Sequence of chain 1.C:
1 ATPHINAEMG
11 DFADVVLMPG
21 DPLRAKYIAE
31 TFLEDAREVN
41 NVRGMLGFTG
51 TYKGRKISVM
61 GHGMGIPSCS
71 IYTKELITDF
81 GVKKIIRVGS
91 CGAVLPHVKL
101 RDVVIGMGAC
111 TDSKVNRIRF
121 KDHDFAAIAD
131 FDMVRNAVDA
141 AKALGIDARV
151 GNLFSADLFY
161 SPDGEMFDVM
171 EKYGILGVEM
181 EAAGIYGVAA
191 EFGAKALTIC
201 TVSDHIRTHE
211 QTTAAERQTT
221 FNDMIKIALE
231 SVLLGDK

Binding-site contacts:
Ligand atom C8 contacts residue PHE159 of chain 1.C at 4.0 Å (hydrophobic).
Ligand atom C2 contacts residue VAL178 of chain 1.C at 3.6 Å (hydrophobic).
Ligand atom N3 contacts residue PHE159 of chain 1.C at 4.1 Å.
Ligand atom C5 contacts residue GLY92 of chain 1.C at 4.5 Å.
Ligand atom C8 contacts residue GLY92 of chain 1.C at 3.6 Å.
Ligand atom C4 contacts residue GLU179 of chain 1.C at 4.4 Å.
Ligand atom C7 contacts residue ILE206 of chain 1.C at 4.0 Å (hydrophobic).
Ligand atom C7 contacts residue PHE159 of chain 1.C at 3.7 Å (hydrophobic).
Ligand atom N3 contacts residue MET180 of chain 1.C at 3.7 Å.
Ligand atom N9 contacts residue GLY92 of chain 1.C at 3.7 Å.
Ligand atom N1 contacts residue PHE159 of chain 1.C at 4.0 Å.
Ligand atom C8 contacts residue CYS91 of chain 1.C at 4.2 Å (hydrophobic).
Ligand atom C4 contacts residue GLY92 of chain 1.C at 4.3 Å.
Ligand atom C6 contacts residue VAL178 of chain 1.C at 4.0 Å (hydrophobic).
Ligand atom C2 contacts residue MET180 of chain 1.C at 3.6 Å (hydrophobic).
Ligand atom C6 contacts residue PHE159 of chain 1.C at 4.0 Å (hydrophobic).
Ligand atom C2 contacts residue ALA156 of chain 1.C at 4.4 Å (hydrophobic).
Ligand atom N9 contacts residue CYS91 of chain 1.C at 4.2 Å.
Ligand atom C2 contacts residue GLU179 of chain 1.C at 3.6 Å.
Ligand atom C4 contacts residue VAL178 of chain 1.C at 3.2 Å (hydrophobic).
Ligand atom C8 contacts residue VAL178 of chain 1.C at 4.2 Å (hydrophobic).
Ligand atom C5 contacts residue VAL178 of chain 1.C at 4.0 Å (hydrophobic).
Ligand atom N3 contacts residue VAL178 of chain 1.C at 3.2 Å (h-bond).
Ligand atom N7 contacts residue ASP204 of chain 1.C at 4.2 Å.
Ligand atom N3 contacts residue GLU179 of chain 1.C at 3.5 Å.
Ligand atom N7 contacts residue GLY92 of chain 1.C at 4.1 Å.
Ligand atom C2 contacts residue PHE159 of chain 1.C at 4.1 Å (hydrophobic).
Ligand atom N9 contacts residue PHE159 of chain 1.C at 4.0 Å.
Ligand atom C7 contacts residue PHE167 of chain 1.C at 4.3 Å (hydrophobic).
Ligand atom N9 contacts residue VAL178 of chain 1.C at 3.5 Å (h-bond).
Ligand atom N1 contacts residue VAL178 of chain 1.C at 3.5 Å.
Ligand atom N7 contacts residue PHE159 of chain 1.C at 3.8 Å.
Ligand atom C5 contacts residue PHE159 of chain 1.C at 3.6 Å (hydrophobic).
Ligand atom C8 contacts residue ASP204 of chain 1.C at 4.0 Å.
Ligand atom C4 contacts residue PHE159 of chain 1.C at 3.8 Å (hydrophobic).

A protein and the small-molecule ligand that binds it are described below.
Small molecule (SMILES): Cc1ncnc2nc[nH]c12